Sequence of chain 1.D:
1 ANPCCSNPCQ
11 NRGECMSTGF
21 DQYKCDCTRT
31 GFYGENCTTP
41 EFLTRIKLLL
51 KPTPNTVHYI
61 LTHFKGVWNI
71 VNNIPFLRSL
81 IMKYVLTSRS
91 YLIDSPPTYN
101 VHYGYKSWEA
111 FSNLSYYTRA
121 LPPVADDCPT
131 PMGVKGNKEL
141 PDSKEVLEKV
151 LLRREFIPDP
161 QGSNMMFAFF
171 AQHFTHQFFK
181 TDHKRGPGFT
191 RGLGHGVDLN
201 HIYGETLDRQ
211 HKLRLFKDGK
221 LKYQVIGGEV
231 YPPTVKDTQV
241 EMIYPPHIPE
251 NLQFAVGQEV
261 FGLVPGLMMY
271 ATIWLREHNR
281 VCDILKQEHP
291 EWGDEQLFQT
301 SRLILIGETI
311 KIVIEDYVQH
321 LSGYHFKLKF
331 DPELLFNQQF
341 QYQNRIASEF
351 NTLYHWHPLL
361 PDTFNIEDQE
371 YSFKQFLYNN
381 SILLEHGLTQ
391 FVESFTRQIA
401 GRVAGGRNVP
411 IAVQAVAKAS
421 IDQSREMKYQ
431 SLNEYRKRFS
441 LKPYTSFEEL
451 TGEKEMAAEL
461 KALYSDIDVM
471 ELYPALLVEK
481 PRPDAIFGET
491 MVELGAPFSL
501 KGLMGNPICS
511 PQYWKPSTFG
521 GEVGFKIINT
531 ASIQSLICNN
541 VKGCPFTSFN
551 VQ

Binding-site contacts:
Ligand atom C2 contacts residue ASN379 of chain 1.D at 2.4 Å.
Ligand atom O5 contacts residue GLN375 of chain 1.D at 4.3 Å.
Ligand atom C5 contacts residue SER381 of chain 1.D at 3.6 Å.
Ligand atom C1 contacts residue ASN379 of chain 1.D at 1.4 Å.
Ligand atom O6 contacts residue TYR371 of chain 1.D at 4.3 Å.
Ligand atom O6 contacts residue ILE382 of chain 1.D at 3.6 Å.
Ligand atom C6 contacts residue SER381 of chain 1.D at 4.0 Å.
Ligand atom C7 contacts residue ASN379 of chain 1.D at 3.6 Å.
Ligand atom C1 contacts residue ILE382 of chain 1.D at 4.2 Å (hydrophobic).
Ligand atom C6 contacts residue GLU385 of chain 1.D at 3.6 Å.
Ligand atom C1 contacts residue GLN375 of chain 1.D at 4.0 Å.
Ligand atom C7 contacts residue GLN375 of chain 1.D at 4.3 Å.
Ligand atom O5 contacts residue ASN379 of chain 1.D at 2.3 Å (h-bond).
Ligand atom O5 contacts residue SER381 of chain 1.D at 3.4 Å (h-bond).
Ligand atom C6 contacts residue ILE382 of chain 1.D at 4.1 Å (hydrophobic).
Ligand atom O7 contacts residue ASN379 of chain 1.D at 3.9 Å.
Ligand atom C5 contacts residue ILE382 of chain 1.D at 4.4 Å (hydrophobic).
Ligand atom N2 contacts residue ASN379 of chain 1.D at 2.9 Å (h-bond).
Ligand atom C2 contacts residue GLN375 of chain 1.D at 4.1 Å.
Ligand atom O7 contacts residue LYS374 of chain 1.D at 3.9 Å.
Ligand atom O7 contacts residue GLN375 of chain 1.D at 3.2 Å.
Ligand atom C1 contacts residue SER381 of chain 1.D at 3.6 Å.
Ligand atom N2 contacts residue GLN375 of chain 1.D at 4.5 Å.
Ligand atom C4 contacts residue ASN379 of chain 1.D at 4.2 Å.
Ligand atom O6 contacts residue SER381 of chain 1.D at 3.2 Å (h-bond).
Ligand atom C6 contacts residue TYR371 of chain 1.D at 4.2 Å (hydrophobic).
Ligand atom C3 contacts residue ASN379 of chain 1.D at 3.8 Å.
Ligand atom O5 contacts residue ILE382 of chain 1.D at 3.4 Å.
Ligand atom C5 contacts residue ASN379 of chain 1.D at 3.6 Å.
Ligand atom O6 contacts residue GLU385 of chain 1.D at 3.1 Å (salt-bridge).

The protein below binds the small molecule below.
Small molecule (SMILES): CC(=O)N[C@@H]1[C@@H](O)[C@H](O)[C@@H](CO)O[C@H]1O